A small-molecule ligand and the protein it binds are described below.
Small molecule (SMILES): N[C@@H](Cc1c[nH]c2ccccc12)C(=O)O

Sequence of chain 1.O:
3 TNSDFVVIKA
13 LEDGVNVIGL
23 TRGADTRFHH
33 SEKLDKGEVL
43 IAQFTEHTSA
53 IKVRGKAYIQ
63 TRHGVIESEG

Sequence of chain 1.N:
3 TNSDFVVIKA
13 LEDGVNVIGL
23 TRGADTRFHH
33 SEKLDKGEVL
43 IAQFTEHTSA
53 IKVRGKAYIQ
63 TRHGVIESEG

Binding-site contacts:
Ligand atom OXT contacts residue THR50 of chain 1.N at 2.9 Å (h-bond).
Ligand atom C contacts residue THR47 of chain 1.N at 3.4 Å.
Ligand atom N contacts residue ASP27 of chain 1.O at 3.2 Å (salt-bridge).
Ligand atom CA contacts residue SER51 of chain 1.O at 3.9 Å.
Ligand atom CZ3 contacts residue HIS32 of chain 1.N at 4.0 Å.
Ligand atom CH2 contacts residue GLY21 of chain 1.N at 3.5 Å.
Ligand atom CZ3 contacts residue GLY21 of chain 1.N at 3.6 Å.
Ligand atom OXT contacts residue HIS31 of chain 1.N at 3.7 Å.
Ligand atom O contacts residue THR47 of chain 1.N at 3.5 Å.
Ligand atom N contacts residue THR23 of chain 1.O at 2.9 Å (h-bond).
Ligand atom CA contacts residue THR28 of chain 1.O at 3.2 Å.
Ligand atom CZ2 contacts residue THR50 of chain 1.N at 3.8 Å.
Ligand atom N contacts residue GLY25 of chain 1.O at 2.6 Å (h-bond).
Ligand atom O contacts residue ARG24 of chain 1.O at 3.6 Å.
Ligand atom CE3 contacts residue HIS32 of chain 1.N at 3.9 Å.
Ligand atom C contacts residue THR50 of chain 1.N at 3.9 Å.
Ligand atom CE2 contacts residue ALA44 of chain 1.N at 3.9 Å (hydrophobic).
Ligand atom CZ2 contacts residue ALA44 of chain 1.N at 4.0 Å (hydrophobic).
Ligand atom CG contacts residue SER51 of chain 1.O at 3.8 Å.
Ligand atom CA contacts residue GLY25 of chain 1.O at 3.5 Å.
Ligand atom CD1 contacts residue THR47 of chain 1.N at 3.7 Å.
Ligand atom CE2 contacts residue GLN45 of chain 1.N at 3.8 Å.
Ligand atom O contacts residue SER51 of chain 1.O at 2.9 Å (h-bond).
Ligand atom C contacts residue GLY25 of chain 1.O at 3.5 Å.
Ligand atom CA contacts residue HIS31 of chain 1.N at 3.9 Å.
Ligand atom OXT contacts residue THR47 of chain 1.N at 2.5 Å (h-bond).
Ligand atom CD1 contacts residue GLN45 of chain 1.N at 3.5 Å.
Ligand atom N contacts residue THR28 of chain 1.O at 2.9 Å (h-bond).
Ligand atom CZ2 contacts residue ILE53 of chain 1.N at 4.0 Å (hydrophobic).
Ligand atom CB contacts residue SER51 of chain 1.O at 3.3 Å.
Ligand atom OXT contacts residue HIS49 of chain 1.N at 3.9 Å.
Ligand atom CB contacts residue THR28 of chain 1.O at 3.6 Å.
Ligand atom CD1 contacts residue SER51 of chain 1.O at 3.5 Å.
Ligand atom NE1 contacts residue GLN45 of chain 1.N at 2.7 Å (h-bond).
Ligand atom NE1 contacts residue ALA44 of chain 1.N at 3.8 Å.
Ligand atom O contacts residue GLY25 of chain 1.O at 2.9 Å (h-bond).
Ligand atom N contacts residue ARG24 of chain 1.O at 3.8 Å.
Ligand atom CB contacts residue THR23 of chain 1.O at 3.7 Å.
Ligand atom CA contacts residue THR23 of chain 1.O at 3.8 Å.
Ligand atom C contacts residue SER51 of chain 1.O at 3.6 Å.